Binding-site contacts:
Ligand atom O8 contacts residue TYR72 of chain 14.A at 3.9 Å.
Ligand atom C6 contacts residue THR94 of chain 14.A at 3.9 Å.
Ligand atom C11 contacts residue TYR72 of chain 14.A at 3.9 Å (hydrophobic).
Ligand atom C4 contacts residue ARG77 of chain 14.A at 4.3 Å.
Ligand atom C3 contacts residue GLY78 of chain 14.A at 3.7 Å.
Ligand atom O1A contacts residue TYR72 of chain 14.A at 3.7 Å.
Ligand atom O8 contacts residue ARG77 of chain 14.A at 3.3 Å (salt-bridge).
Ligand atom N5 contacts residue TYR72 of chain 14.A at 2.9 Å (h-bond).
Ligand atom O4 contacts residue GLY78 of chain 14.A at 3.3 Å.
Ligand atom C1 contacts residue GLY78 of chain 14.A at 4.2 Å.
Ligand atom O4 contacts residue ASN80 of chain 14.A at 4.1 Å.
Ligand atom C4 contacts residue HIS298 of chain 14.A at 3.6 Å.
Ligand atom C6 contacts residue ASN93 of chain 14.A at 3.1 Å.
Ligand atom C5 contacts residue TYR72 of chain 14.A at 3.7 Å (hydrophobic).
Ligand atom O1A contacts residue GLY78 of chain 14.A at 3.4 Å (h-bond).
Ligand atom O6 contacts residue ASN93 of chain 14.A at 2.9 Å (h-bond).
Ligand atom C1 contacts residue TYR72 of chain 14.A at 4.1 Å (hydrophobic).
Ligand atom O4 contacts residue VAL296 of chain 14.A at 3.7 Å.
Ligand atom C3 contacts residue HIS298 of chain 14.A at 4.1 Å.
Ligand atom C5 contacts residue ASN93 of chain 14.A at 3.6 Å.
Ligand atom C4 contacts residue VAL296 of chain 14.A at 4.2 Å (hydrophobic).
Ligand atom C1 contacts residue ARG77 of chain 14.A at 3.5 Å.
Ligand atom C2 contacts residue GLY78 of chain 14.A at 4.1 Å.
Ligand atom C4 contacts residue TYR72 of chain 14.A at 3.7 Å (hydrophobic).
Ligand atom O4 contacts residue HIS298 of chain 14.A at 2.7 Å (h-bond).
Ligand atom O1A contacts residue ARG77 of chain 14.A at 3.1 Å.
Ligand atom C3 contacts residue GLY78 of chain 14.A at 4.2 Å.
Ligand atom C6 contacts residue TYR72 of chain 14.A at 3.9 Å (hydrophobic).
Ligand atom O4 contacts residue TYR72 of chain 14.A at 4.2 Å.
Ligand atom O4 contacts residue THR291 of chain 14.A at 3.5 Å.
Ligand atom C3 contacts residue ARG77 of chain 14.A at 3.8 Å.
Ligand atom O1B contacts residue TYR72 of chain 14.A at 4.1 Å.
Ligand atom C11 contacts residue ASP85 of chain 14.B at 3.5 Å.
Ligand atom O10 contacts residue ASN293 of chain 14.A at 4.3 Å.
Ligand atom O3 contacts residue GLY78 of chain 14.A at 3.6 Å.
Ligand atom C4 contacts residue GLY78 of chain 14.A at 3.6 Å.
Ligand atom C3 contacts residue VAL296 of chain 14.A at 3.4 Å (hydrophobic).
Ligand atom O4 contacts residue ILE79 of chain 14.A at 3.7 Å.
Ligand atom O1B contacts residue ARG77 of chain 14.A at 3.0 Å (salt-bridge).
Ligand atom C10 contacts residue TYR72 of chain 14.A at 3.8 Å (hydrophobic).

This small molecule binds to this protein.
Small molecule (SMILES): CC(=O)N[C@H]1[C@H]([C@H](O)[C@H](O)CO)O[C@@](O[C@H]2[C@@H](O)[C@@H](CO)O[C@@H](O[C@H]3[C@H](O)[C@@H](O)[C@H](O)O[C@@H]3CO)[C@@H]2O)(C(=O)O)C[C@@H]1O

Sequence of chain 14.A:
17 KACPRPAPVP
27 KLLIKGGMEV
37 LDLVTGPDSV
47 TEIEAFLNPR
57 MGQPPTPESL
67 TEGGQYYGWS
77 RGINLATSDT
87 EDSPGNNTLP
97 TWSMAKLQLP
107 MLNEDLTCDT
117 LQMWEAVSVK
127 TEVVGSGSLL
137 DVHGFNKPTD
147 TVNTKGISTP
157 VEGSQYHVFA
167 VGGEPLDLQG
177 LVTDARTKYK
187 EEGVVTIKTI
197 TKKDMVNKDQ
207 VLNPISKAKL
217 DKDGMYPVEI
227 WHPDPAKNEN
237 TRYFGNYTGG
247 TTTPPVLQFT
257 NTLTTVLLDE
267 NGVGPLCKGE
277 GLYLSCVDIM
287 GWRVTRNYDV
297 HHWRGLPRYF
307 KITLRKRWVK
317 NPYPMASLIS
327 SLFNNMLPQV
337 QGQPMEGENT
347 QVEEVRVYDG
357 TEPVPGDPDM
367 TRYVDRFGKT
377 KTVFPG

Sequence of chain 14.B:
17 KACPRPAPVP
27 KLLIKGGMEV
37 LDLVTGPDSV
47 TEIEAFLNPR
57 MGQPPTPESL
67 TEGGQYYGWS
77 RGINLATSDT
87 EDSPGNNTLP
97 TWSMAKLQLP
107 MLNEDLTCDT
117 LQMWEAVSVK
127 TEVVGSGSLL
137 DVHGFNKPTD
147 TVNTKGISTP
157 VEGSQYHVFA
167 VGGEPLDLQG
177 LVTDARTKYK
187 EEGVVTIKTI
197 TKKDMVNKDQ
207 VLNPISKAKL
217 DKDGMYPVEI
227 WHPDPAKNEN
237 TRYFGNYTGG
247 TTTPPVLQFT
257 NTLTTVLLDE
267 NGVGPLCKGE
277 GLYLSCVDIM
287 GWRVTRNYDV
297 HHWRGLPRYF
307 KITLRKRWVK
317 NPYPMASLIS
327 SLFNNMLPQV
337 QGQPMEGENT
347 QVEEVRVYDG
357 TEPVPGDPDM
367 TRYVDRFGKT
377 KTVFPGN